Binding-site contacts:
Ligand atom S13 contacts residue ILE224 of chain 1.A at 3.8 Å.
Ligand atom C16 contacts residue PHE187 of chain 1.A at 3.6 Å (hydrophobic).
Ligand atom O24 contacts residue GLY225 of chain 1.A at 2.8 Å (h-bond).
Ligand atom C2 contacts residue VAL54 of chain 1.A at 3.7 Å (hydrophobic).
Ligand atom C14 contacts residue ALA222 of chain 1.A at 3.5 Å (hydrophobic).
Ligand atom O17 contacts residue ASP186 of chain 1.A at 2.7 Å (salt-bridge).
Ligand atom C16 contacts residue ASP186 of chain 1.A at 3.5 Å.
Ligand atom O23 contacts residue ALA222 of chain 1.A at 3.7 Å.
Ligand atom C21 contacts residue ASP186 of chain 1.A at 3.3 Å.
Ligand atom C15 contacts residue PHE187 of chain 1.A at 3.2 Å (hydrophobic).
Ligand atom O23 contacts residue ASP186 of chain 1.A at 3.4 Å (salt-bridge).
Ligand atom C21 contacts residue CYS220 of chain 1.A at 3.3 Å (hydrophobic).
Ligand atom C16 contacts residue LYS125 of chain 1.A at 3.6 Å.
Ligand atom O18 contacts residue LYS125 of chain 1.A at 2.9 Å (salt-bridge).
Ligand atom C16 contacts residue TYR51 of chain 1.A at 3.2 Å (hydrophobic).
Ligand atom C20 contacts residue ASP186 of chain 1.A at 3.8 Å.
Ligand atom S13 contacts residue ALA222 of chain 1.A at 3.5 Å.
Ligand atom C21 contacts residue ARG226 of chain 1.A at 3.5 Å.
Ligand atom O22 contacts residue ARG226 of chain 1.A at 2.8 Å (salt-bridge).
Ligand atom O17 contacts residue LYS125 of chain 1.A at 3.3 Å.
Ligand atom N1 contacts residue ASP53 of chain 1.A at 2.3 Å (salt-bridge).
Ligand atom O24 contacts residue ILE224 of chain 1.A at 3.4 Å.
Ligand atom O18 contacts residue PHE187 of chain 1.A at 3.7 Å.
Ligand atom C4 contacts residue PHE187 of chain 1.A at 3.6 Å (hydrophobic).
Ligand atom O22 contacts residue CYS220 of chain 1.A at 3.4 Å (h-bond).
Ligand atom O24 contacts residue ALA222 of chain 1.A at 3.7 Å.
Ligand atom O22 contacts residue GLY225 of chain 1.A at 3.6 Å.
Ligand atom C2 contacts residue ASP53 of chain 1.A at 3.2 Å.
Ligand atom C6 contacts residue ASP53 of chain 1.A at 3.2 Å.
Ligand atom O23 contacts residue ARG226 of chain 1.A at 2.8 Å (salt-bridge).
Ligand atom O23 contacts residue SER221 of chain 1.A at 2.9 Å (h-bond).
Ligand atom S13 contacts residue GLN267 of chain 1.A at 3.8 Å.
Ligand atom C14 contacts residue PHE187 of chain 1.A at 3.5 Å (hydrophobic).
Ligand atom O18 contacts residue TYR51 of chain 1.A at 3.2 Å (h-bond).
Ligand atom N19 contacts residue ASP186 of chain 1.A at 3.4 Å (salt-bridge).
Ligand atom O23 contacts residue CYS220 of chain 1.A at 3.1 Å.
Ligand atom O17 contacts residue SER221 of chain 1.A at 3.5 Å.
Ligand atom N19 contacts residue ALA222 of chain 1.A at 3.7 Å.
Ligand atom O17 contacts residue TYR51 of chain 1.A at 3.0 Å (h-bond).
Ligand atom O22 contacts residue ASP186 of chain 1.A at 3.6 Å.

The protein below binds the small molecule below.
Small molecule (SMILES): O=C(O)C(=O)Nc1sc2c(c1C(=O)O)CCNC2

Sequence of chain 1.A:
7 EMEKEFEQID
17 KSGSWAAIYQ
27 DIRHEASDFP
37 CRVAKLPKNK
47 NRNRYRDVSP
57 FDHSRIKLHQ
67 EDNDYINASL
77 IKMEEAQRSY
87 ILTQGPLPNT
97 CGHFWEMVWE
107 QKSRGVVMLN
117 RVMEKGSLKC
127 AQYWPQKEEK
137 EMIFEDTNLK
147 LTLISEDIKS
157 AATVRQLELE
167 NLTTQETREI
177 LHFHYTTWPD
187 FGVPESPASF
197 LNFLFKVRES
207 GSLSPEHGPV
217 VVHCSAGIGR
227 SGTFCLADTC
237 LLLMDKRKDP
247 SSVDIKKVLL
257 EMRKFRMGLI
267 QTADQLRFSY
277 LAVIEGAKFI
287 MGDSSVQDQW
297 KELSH